Sequence of chain 1.C:
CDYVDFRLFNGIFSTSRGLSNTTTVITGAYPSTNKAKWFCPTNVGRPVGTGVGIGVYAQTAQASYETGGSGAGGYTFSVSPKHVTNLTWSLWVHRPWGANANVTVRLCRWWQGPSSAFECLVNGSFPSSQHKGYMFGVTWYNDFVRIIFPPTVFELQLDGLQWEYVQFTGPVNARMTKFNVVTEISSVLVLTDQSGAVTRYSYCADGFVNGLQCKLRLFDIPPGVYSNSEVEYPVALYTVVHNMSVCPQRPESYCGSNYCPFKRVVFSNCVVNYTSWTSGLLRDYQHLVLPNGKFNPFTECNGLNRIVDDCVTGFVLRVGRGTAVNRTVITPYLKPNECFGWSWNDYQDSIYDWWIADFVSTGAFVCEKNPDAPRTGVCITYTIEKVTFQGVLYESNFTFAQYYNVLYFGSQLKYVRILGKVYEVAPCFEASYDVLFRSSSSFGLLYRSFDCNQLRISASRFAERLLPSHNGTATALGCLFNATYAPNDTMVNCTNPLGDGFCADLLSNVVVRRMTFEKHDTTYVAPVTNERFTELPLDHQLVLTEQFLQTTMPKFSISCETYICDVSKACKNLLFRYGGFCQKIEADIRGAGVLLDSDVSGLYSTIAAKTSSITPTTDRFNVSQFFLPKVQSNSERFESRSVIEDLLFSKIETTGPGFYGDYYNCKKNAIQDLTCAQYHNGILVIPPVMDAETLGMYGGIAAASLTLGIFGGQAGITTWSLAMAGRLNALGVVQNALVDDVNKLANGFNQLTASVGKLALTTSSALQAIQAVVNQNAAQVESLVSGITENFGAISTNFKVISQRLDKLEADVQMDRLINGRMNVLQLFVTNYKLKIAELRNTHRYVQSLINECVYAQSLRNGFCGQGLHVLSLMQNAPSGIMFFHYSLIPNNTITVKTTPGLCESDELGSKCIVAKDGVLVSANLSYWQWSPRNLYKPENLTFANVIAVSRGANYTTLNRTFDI

A protein and the small-molecule ligand that binds it are described below.
Small molecule (SMILES): CC(=O)N[C@@H]1[C@@H](O)[C@H](O)[C@@H](CO)O[C@H]1O

Binding-site contacts:
Ligand atom N2 contacts residue ASN523 of chain 1.C at 3.0 Å (h-bond).
Ligand atom O5 contacts residue ASN523 of chain 1.C at 2.3 Å (h-bond).
Ligand atom C5 contacts residue ASN523 of chain 1.C at 3.6 Å.
Ligand atom C3 contacts residue ASN523 of chain 1.C at 3.8 Å.
Ligand atom C4 contacts residue ASN523 of chain 1.C at 4.2 Å.
Ligand atom O7 contacts residue ASN523 of chain 1.C at 2.9 Å (h-bond).
Ligand atom C2 contacts residue ASN523 of chain 1.C at 2.5 Å.
Ligand atom C7 contacts residue ASN523 of chain 1.C at 3.2 Å.
Ligand atom C1 contacts residue ASN523 of chain 1.C at 1.4 Å.
Ligand atom C8 contacts residue ASN523 of chain 1.C at 4.4 Å.